A small-molecule ligand and the protein it binds are described below.
Small molecule (SMILES): C[C@@H](O)[C@@H](C(=O)O)[C@@H]1NC(C(=O)O)=C([C@H]2CCCO2)S1

Binding-site contacts:
Ligand atom C3 contacts residue CD1 of chain 1.F at 2.7 Å.
Ligand atom C7 contacts residue FPM1 of chain 1.C at 1.4 Å.
Ligand atom O71 contacts residue CD1 of chain 1.F at 3.0 Å.
Ligand atom C31 contacts residue HIS223 of chain 1.A at 3.3 Å.
Ligand atom C3 contacts residue FPM1 of chain 1.C at 0.6 Å.
Ligand atom C5 contacts residue FPM1 of chain 1.C at 0.8 Å.
Ligand atom O72 contacts residue CD1 of chain 1.F at 3.3 Å.
Ligand atom O72 contacts residue CD1 of chain 1.E at 2.9 Å.
Ligand atom O31 contacts residue CD1 of chain 1.F at 2.7 Å.
Ligand atom C62 contacts residue FPM1 of chain 1.C at 0.9 Å.
Ligand atom O62 contacts residue FPM1 of chain 1.C at 1.7 Å (h-bond).
Ligand atom C61 contacts residue FPM1 of chain 1.C at 0.8 Å.
Ligand atom C31 contacts residue FPM1 of chain 1.C at 0.6 Å.
Ligand atom O62 contacts residue TRP66 of chain 1.A at 3.3 Å.
Ligand atom O32 contacts residue LYS184 of chain 1.A at 3.1 Å (salt-bridge).
Ligand atom C7 contacts residue ASP97 of chain 1.A at 3.2 Å.
Ligand atom O31 contacts residue HIS223 of chain 1.A at 2.6 Å.
Ligand atom O32 contacts residue ASN193 of chain 1.A at 3.0 Å (h-bond).
Ligand atom N4 contacts residue CD1 of chain 1.F at 1.9 Å.
Ligand atom O31 contacts residue FPM1 of chain 1.C at 1.0 Å (h-bond).
Ligand atom O71 contacts residue ASP97 of chain 1.A at 2.0 Å (salt-bridge).
Ligand atom C31 contacts residue CD1 of chain 1.F at 3.0 Å.
Ligand atom C3 contacts residue HIS223 of chain 1.A at 3.1 Å.
Ligand atom O72 contacts residue HIS95 of chain 1.A at 3.4 Å (h-bond).
Ligand atom C7 contacts residue CD1 of chain 1.F at 3.0 Å.
Ligand atom O72 contacts residue FPM1 of chain 1.C at 0.7 Å (h-bond).
Ligand atom O31 contacts residue LYS184 of chain 1.A at 2.7 Å (salt-bridge).
Ligand atom C7 contacts residue CD1 of chain 1.E at 3.5 Å.
Ligand atom O71 contacts residue FPM1 of chain 1.C at 1.9 Å.
Ligand atom O71 contacts residue CD1 of chain 1.E at 3.3 Å.
Ligand atom C61 contacts residue TRP66 of chain 1.A at 3.2 Å (hydrophobic).
Ligand atom C31 contacts residue LYS184 of chain 1.A at 3.3 Å.
Ligand atom N4 contacts residue FPM1 of chain 1.C at 1.1 Å (h-bond).
Ligand atom C5 contacts residue CD1 of chain 1.F at 3.0 Å.
Ligand atom N4 contacts residue HIS223 of chain 1.A at 2.8 Å (h-bond).
Ligand atom C2 contacts residue FPM1 of chain 1.C at 0.6 Å.
Ligand atom O32 contacts residue FPM1 of chain 1.C at 0.6 Å (h-bond).
Ligand atom S1 contacts residue FPM1 of chain 1.C at 0.9 Å (h-bond).
Ligand atom C6 contacts residue FPM1 of chain 1.C at 0.6 Å.
Ligand atom O32 contacts residue GLY192 of chain 1.A at 3.6 Å.

Sequence of chain 1.A:
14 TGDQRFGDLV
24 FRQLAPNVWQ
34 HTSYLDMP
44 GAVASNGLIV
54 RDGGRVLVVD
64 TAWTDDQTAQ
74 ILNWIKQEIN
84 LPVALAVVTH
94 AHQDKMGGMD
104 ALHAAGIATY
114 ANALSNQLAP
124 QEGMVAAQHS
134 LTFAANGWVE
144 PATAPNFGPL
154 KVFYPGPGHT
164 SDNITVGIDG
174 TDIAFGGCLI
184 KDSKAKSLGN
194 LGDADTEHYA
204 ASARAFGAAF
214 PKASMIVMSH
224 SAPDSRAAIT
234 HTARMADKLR